Sequence of chain 24.V:
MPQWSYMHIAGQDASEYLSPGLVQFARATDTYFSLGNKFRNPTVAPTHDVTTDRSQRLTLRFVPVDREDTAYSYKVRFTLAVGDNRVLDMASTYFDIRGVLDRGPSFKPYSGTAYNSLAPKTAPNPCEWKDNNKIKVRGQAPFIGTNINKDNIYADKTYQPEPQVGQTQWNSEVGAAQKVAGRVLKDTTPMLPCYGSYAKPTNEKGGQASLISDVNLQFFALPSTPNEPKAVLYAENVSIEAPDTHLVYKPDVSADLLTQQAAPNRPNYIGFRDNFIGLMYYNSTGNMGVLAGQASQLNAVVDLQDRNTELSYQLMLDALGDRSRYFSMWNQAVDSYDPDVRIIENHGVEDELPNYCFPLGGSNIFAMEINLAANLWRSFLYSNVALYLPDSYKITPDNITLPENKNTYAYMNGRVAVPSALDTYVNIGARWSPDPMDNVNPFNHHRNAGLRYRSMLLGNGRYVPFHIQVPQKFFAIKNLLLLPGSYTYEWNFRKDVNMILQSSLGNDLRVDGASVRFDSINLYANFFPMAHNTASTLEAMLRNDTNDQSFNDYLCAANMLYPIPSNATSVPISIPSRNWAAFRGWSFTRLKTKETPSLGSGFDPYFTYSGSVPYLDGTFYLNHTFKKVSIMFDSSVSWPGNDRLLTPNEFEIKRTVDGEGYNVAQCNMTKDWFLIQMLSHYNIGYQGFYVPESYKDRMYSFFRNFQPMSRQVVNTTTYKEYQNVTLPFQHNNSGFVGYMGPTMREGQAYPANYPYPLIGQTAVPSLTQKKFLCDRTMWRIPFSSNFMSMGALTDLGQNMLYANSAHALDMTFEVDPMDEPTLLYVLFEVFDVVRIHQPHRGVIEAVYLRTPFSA

Sequence of chain 24.T:
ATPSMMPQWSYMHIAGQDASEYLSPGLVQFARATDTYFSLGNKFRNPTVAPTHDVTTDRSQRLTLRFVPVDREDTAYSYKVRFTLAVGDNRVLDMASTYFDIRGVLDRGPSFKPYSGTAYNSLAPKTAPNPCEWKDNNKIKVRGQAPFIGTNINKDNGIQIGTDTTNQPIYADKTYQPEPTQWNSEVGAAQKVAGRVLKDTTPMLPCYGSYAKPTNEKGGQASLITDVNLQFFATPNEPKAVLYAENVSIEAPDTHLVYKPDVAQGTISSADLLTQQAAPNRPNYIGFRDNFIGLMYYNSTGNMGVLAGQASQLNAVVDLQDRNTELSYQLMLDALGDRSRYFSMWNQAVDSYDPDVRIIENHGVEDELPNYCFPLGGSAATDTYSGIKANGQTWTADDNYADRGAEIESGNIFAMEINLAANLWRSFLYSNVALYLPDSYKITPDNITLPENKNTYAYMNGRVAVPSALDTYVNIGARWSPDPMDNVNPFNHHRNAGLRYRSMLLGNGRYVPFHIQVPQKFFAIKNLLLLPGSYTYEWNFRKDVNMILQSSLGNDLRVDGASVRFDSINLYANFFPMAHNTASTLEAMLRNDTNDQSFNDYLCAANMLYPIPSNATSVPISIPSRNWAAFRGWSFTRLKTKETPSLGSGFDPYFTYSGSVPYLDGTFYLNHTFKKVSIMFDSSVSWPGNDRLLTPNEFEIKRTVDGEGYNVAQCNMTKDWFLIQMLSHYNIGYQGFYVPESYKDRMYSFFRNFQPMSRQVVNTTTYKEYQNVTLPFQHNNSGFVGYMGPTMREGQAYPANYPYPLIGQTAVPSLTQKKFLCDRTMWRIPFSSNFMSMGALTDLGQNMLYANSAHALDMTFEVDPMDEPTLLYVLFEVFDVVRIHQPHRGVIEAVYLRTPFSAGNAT

A small-molecule ligand and the protein it binds are described below.
Small molecule (SMILES): NC(N)=NCCC[C@H](NC(=O)[C@@H]1CCCN1)C(=O)N[C@H](C=O)CC1=NC=NC1

Binding-site contacts:
Ligand atom N contacts residue ARG649 of chain 24.T at 3.8 Å.
Ligand atom N contacts residue ASN617 of chain 24.T at 2.8 Å (h-bond).
Ligand atom C contacts residue ASN617 of chain 24.T at 4.2 Å.
Ligand atom ND1 contacts residue LEU348 of chain 24.T at 4.2 Å.
Ligand atom CA contacts residue ASN617 of chain 24.T at 4.2 Å.
Ligand atom CG contacts residue ARG46 of chain 24.V at 3.7 Å.
Ligand atom C contacts residue ARG649 of chain 24.T at 3.8 Å.
Ligand atom CA contacts residue ARG649 of chain 24.T at 4.0 Å.
Ligand atom CD2 contacts residue ARG845 of chain 24.T at 3.8 Å.
Ligand atom O contacts residue ARG845 of chain 24.T at 4.2 Å.
Ligand atom CB contacts residue ARG649 of chain 24.T at 3.8 Å.
Ligand atom CG contacts residue ASN617 of chain 24.T at 3.6 Å.
Ligand atom O contacts residue TYR619 of chain 24.T at 3.9 Å.
Ligand atom C contacts residue TYR619 of chain 24.T at 3.4 Å (hydrophobic).
Ligand atom N contacts residue CYS621 of chain 24.T at 3.2 Å (h-bond).
Ligand atom CE1 contacts residue GLU894 of chain 24.T at 4.3 Å.
Ligand atom CB contacts residue ARG649 of chain 24.T at 3.6 Å.
Ligand atom N contacts residue TYR619 of chain 24.T at 3.4 Å.
Ligand atom CA contacts residue TYR619 of chain 24.T at 3.8 Å (hydrophobic).
Ligand atom CB contacts residue PHE896 of chain 24.T at 3.9 Å (hydrophobic).
Ligand atom CD contacts residue ARG46 of chain 24.V at 3.9 Å.
Ligand atom CE1 contacts residue LEU348 of chain 24.T at 4.0 Å (hydrophobic).
Ligand atom CG contacts residue PHE896 of chain 24.T at 3.4 Å (hydrophobic).
Ligand atom CG contacts residue GLU894 of chain 24.T at 3.8 Å.
Ligand atom CD contacts residue CYS621 of chain 24.T at 4.2 Å (hydrophobic).
Ligand atom CA contacts residue CYS621 of chain 24.T at 3.1 Å (hydrophobic).
Ligand atom ND1 contacts residue GLU894 of chain 24.T at 3.9 Å.
Ligand atom CB contacts residue TYR619 of chain 24.T at 3.1 Å (hydrophobic).
Ligand atom CA contacts residue TYR619 of chain 24.T at 3.6 Å (hydrophobic).
Ligand atom CD contacts residue ASN617 of chain 24.T at 2.8 Å.
Ligand atom N contacts residue TYR619 of chain 24.T at 3.7 Å.
Ligand atom CB contacts residue CYS621 of chain 24.T at 3.7 Å (hydrophobic).
Ligand atom CB contacts residue TYR619 of chain 24.T at 4.0 Å (hydrophobic).
Ligand atom N contacts residue ASP618 of chain 24.T at 3.5 Å (salt-bridge).
Ligand atom CE1 contacts residue MET843 of chain 24.T at 4.1 Å (hydrophobic).
Ligand atom CD2 contacts residue GLU894 of chain 24.T at 4.2 Å.
Ligand atom CA contacts residue ARG649 of chain 24.T at 3.9 Å.
Ligand atom CB contacts residue GLU894 of chain 24.T at 4.2 Å.
Ligand atom C contacts residue ARG649 of chain 24.T at 4.2 Å.
Ligand atom O contacts residue ARG649 of chain 24.T at 3.2 Å (salt-bridge).